This small molecule binds to this protein.
Small molecule (SMILES): CN[C@@H](C)C(=O)N[C@H](C(=O)N1C[C@@H](Oc2ccccc2)C[C@H]1C(=O)N[C@@H]1CCCc2ccccc21)C(C)(C)C

Binding-site contacts:
Ligand atom C21 contacts residue TRP84 of chain 1.A at 3.6 Å (hydrophobic).
Ligand atom C9 contacts residue VAL59 of chain 1.A at 3.8 Å (hydrophobic).
Ligand atom C3 contacts residue LYS58 of chain 1.A at 3.9 Å.
Ligand atom CNM contacts residue LYS72 of chain 1.A at 3.4 Å.
Ligand atom N5 contacts residue THR69 of chain 1.A at 3.8 Å.
Ligand atom C10 contacts residue GLY67 of chain 1.A at 4.0 Å.
Ligand atom C2 contacts residue THR69 of chain 1.A at 3.7 Å.
Ligand atom C31 contacts residue TRP71 of chain 1.A at 3.9 Å (hydrophobic).
Ligand atom N5 contacts residue GLY67 of chain 1.A at 3.5 Å (h-bond).
Ligand atom C12 contacts residue LYS58 of chain 1.A at 3.6 Å.
Ligand atom C28 contacts residue GLN80 of chain 1.A at 3.6 Å.
Ligand atom C5 contacts residue TRP84 of chain 1.A at 3.7 Å (hydrophobic).
Ligand atom C4 contacts residue LEU68 of chain 1.A at 3.6 Å (hydrophobic).
Ligand atom C4 contacts residue THR69 of chain 1.A at 3.6 Å.
Ligand atom C27 contacts residue ASP70 of chain 1.A at 3.7 Å.
Ligand atom C31 contacts residue GLN80 of chain 1.A at 3.4 Å.
Ligand atom CNM contacts residue GLN80 of chain 1.A at 3.9 Å.
Ligand atom O29 contacts residue TRP84 of chain 1.A at 3.2 Å (h-bond).
Ligand atom C31 contacts residue ASP70 of chain 1.A at 3.6 Å.
Ligand atom C31 contacts residue THR69 of chain 1.A at 3.9 Å.
Ligand atom N30 contacts residue GLN80 of chain 1.A at 2.8 Å (h-bond).
Ligand atom O14 contacts residue THR69 of chain 1.A at 3.5 Å.
Ligand atom C16 contacts residue GLY67 of chain 1.A at 4.0 Å.
Ligand atom C9 contacts residue GLY67 of chain 1.A at 3.7 Å.
Ligand atom O21 contacts residue THR69 of chain 1.A at 2.7 Å (h-bond).
Ligand atom C12 contacts residue LYS60 of chain 1.A at 3.7 Å.
Ligand atom C28 contacts residue ASP70 of chain 1.A at 3.5 Å.
Ligand atom N22 contacts residue THR69 of chain 1.A at 3.3 Å (h-bond).
Ligand atom CNM contacts residue GLU75 of chain 1.A at 3.7 Å.
Ligand atom C15 contacts residue TRP84 of chain 1.A at 3.6 Å (hydrophobic).
Ligand atom C10 contacts residue THR69 of chain 1.A at 3.8 Å.
Ligand atom N30 contacts residue GLU75 of chain 1.A at 3.5 Å (salt-bridge).
Ligand atom C13 contacts residue GLY67 of chain 1.A at 3.5 Å.
Ligand atom C8 contacts residue LYS58 of chain 1.A at 3.2 Å.
Ligand atom C9 contacts residue LEU68 of chain 1.A at 3.5 Å (hydrophobic).
Ligand atom C21 contacts residue TYR85 of chain 1.A at 3.5 Å (hydrophobic).
Ligand atom C4 contacts residue GLY67 of chain 1.A at 3.6 Å.
Ligand atom C17 contacts residue THR69 of chain 1.A at 3.7 Å.
Ligand atom C22 contacts residue TRP84 of chain 1.A at 3.9 Å (hydrophobic).
Ligand atom C14 contacts residue TRP84 of chain 1.A at 3.5 Å (hydrophobic).

Sequence of chain 1.A:
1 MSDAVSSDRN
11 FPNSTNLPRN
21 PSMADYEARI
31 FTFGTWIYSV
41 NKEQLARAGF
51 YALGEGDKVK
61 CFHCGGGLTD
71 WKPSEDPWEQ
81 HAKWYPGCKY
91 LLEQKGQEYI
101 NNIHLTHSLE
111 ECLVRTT